Binding-site contacts:
Ligand atom C30 contacts residue MET117 of chain 1.A at 4.2 Å (hydrophobic).
Ligand atom C30 contacts residue PHE68 of chain 1.B at 4.2 Å (hydrophobic).
Ligand atom O6 contacts residue LEU61 of chain 1.A at 4.5 Å.
Ligand atom O4 contacts residue LEU61 of chain 1.A at 4.4 Å.
Ligand atom C31 contacts residue PHE59 of chain 1.A at 3.4 Å (hydrophobic).
Ligand atom N1 contacts residue PHE68 of chain 1.B at 3.6 Å.
Ligand atom C10 contacts residue GLN90 of chain 1.A at 4.2 Å.
Ligand atom C15 contacts residue PRO126 of chain 1.A at 3.9 Å (hydrophobic).
Ligand atom O5 contacts residue LEU61 of chain 1.A at 4.4 Å.
Ligand atom C16 contacts residue LEU61 of chain 1.A at 4.4 Å (hydrophobic).
Ligand atom C16 contacts residue PHE59 of chain 1.A at 4.1 Å (hydrophobic).
Ligand atom C31 contacts residue GLU70 of chain 1.B at 4.4 Å.
Ligand atom C16 contacts residue PHE68 of chain 1.B at 4.3 Å (hydrophobic).
Ligand atom C16 contacts residue MET117 of chain 1.A at 4.1 Å (hydrophobic).
Ligand atom C31 contacts residue PHE68 of chain 1.B at 4.0 Å (hydrophobic).
Ligand atom C15 contacts residue GLN90 of chain 1.A at 4.2 Å.
Ligand atom C10 contacts residue LEU61 of chain 1.A at 3.6 Å (hydrophobic).
Ligand atom C12 contacts residue LEU61 of chain 1.A at 3.8 Å (hydrophobic).
Ligand atom C13 contacts residue PRO126 of chain 1.A at 4.3 Å (hydrophobic).
Ligand atom C11 contacts residue LEU61 of chain 1.A at 4.3 Å (hydrophobic).
Ligand atom C14 contacts residue LEU61 of chain 1.A at 3.4 Å (hydrophobic).
Ligand atom C15 contacts residue LEU61 of chain 1.A at 4.3 Å (hydrophobic).
Ligand atom O6 contacts residue MET117 of chain 1.A at 4.1 Å.
Ligand atom C12 contacts residue GLN90 of chain 1.A at 4.1 Å.
Ligand atom C15 contacts residue ALA115 of chain 1.A at 3.6 Å (hydrophobic).
Ligand atom C31 contacts residue ALA69 of chain 1.B at 4.2 Å (hydrophobic).
Ligand atom C13 contacts residue LEU61 of chain 1.A at 4.2 Å (hydrophobic).

A small-molecule ligand and the protein it binds are described below.
Small molecule (SMILES): COCCO[C@@H](C)CO[C@H](C)CO[C@H](C)COC(C)CO[C@@H](C)CO[C@@H](C)CO[C@H](C)CO[C@H](C)COC[C@H](C)N

Sequence of chain 1.B:
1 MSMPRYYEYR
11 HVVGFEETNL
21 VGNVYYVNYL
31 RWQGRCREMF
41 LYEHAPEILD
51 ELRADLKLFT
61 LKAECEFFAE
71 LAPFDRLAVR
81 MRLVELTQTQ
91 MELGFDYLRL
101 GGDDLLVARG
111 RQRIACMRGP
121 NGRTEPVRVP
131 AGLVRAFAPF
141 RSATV

Sequence of chain 1.A:
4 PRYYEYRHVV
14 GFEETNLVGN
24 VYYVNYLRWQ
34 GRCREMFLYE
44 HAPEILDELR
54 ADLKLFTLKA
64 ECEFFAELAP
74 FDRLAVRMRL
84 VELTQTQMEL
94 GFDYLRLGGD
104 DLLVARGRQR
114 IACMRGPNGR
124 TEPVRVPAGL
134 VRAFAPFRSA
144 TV